Sequence of chain 1.A:
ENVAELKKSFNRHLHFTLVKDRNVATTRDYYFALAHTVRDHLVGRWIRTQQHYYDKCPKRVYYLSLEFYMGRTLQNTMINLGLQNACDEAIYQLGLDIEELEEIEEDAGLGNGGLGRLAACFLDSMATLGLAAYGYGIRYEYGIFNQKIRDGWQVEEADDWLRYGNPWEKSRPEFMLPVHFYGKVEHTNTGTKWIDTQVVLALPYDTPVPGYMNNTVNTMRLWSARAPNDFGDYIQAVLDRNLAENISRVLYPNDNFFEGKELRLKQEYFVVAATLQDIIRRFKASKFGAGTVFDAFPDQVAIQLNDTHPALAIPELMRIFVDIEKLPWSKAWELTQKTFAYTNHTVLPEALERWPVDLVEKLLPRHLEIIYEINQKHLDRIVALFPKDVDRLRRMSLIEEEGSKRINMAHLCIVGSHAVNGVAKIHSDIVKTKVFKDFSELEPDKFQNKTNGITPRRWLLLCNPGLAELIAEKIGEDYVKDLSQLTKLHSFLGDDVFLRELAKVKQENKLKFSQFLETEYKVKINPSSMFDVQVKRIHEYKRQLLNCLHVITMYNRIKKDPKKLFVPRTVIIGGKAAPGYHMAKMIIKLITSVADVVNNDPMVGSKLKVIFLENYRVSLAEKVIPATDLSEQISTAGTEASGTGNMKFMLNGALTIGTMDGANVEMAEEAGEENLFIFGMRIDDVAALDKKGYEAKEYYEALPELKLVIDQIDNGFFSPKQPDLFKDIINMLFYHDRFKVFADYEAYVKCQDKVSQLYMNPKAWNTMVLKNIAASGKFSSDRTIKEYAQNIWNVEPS

A small-molecule ligand and the protein it binds are described below.
Small molecule (SMILES): O=C(Nc1ccc([C@@H](O)CO)cc1)c1cc2cc(Cl)ccc2[nH]1

Binding-site contacts:
Ligand atom C3 contacts residue HIS60 of chain 1.A at 3.6 Å.
Ligand atom C8 contacts residue ARG63 of chain 1.B at 3.5 Å.
Ligand atom C14 contacts residue VAL43 of chain 1.A at 3.5 Å (hydrophobic).
Ligand atom O3 contacts residue PHE56 of chain 1.A at 3.3 Å.
Ligand atom C2 contacts residue LYS194 of chain 1.B at 3.6 Å.
Ligand atom O2 contacts residue PRO191 of chain 1.A at 3.7 Å.
Ligand atom N2 contacts residue GLU193 of chain 1.B at 2.8 Å (salt-bridge).
Ligand atom C12 contacts residue VAL43 of chain 1.A at 3.8 Å (hydrophobic).
Ligand atom C15 contacts residue PRO232 of chain 1.B at 3.8 Å (hydrophobic).
Ligand atom C7 contacts residue LYS194 of chain 1.B at 3.4 Å.
Ligand atom C14 contacts residue ARG63 of chain 1.B at 3.5 Å.
Ligand atom C15 contacts residue TRP70 of chain 1.B at 3.6 Å (hydrophobic).
Ligand atom N2 contacts residue PRO191 of chain 1.B at 3.6 Å.
Ligand atom CL1 contacts residue ARG63 of chain 1.B at 3.5 Å.
Ligand atom N2 contacts residue ARG63 of chain 1.B at 3.3 Å (salt-bridge).
Ligand atom CL1 contacts residue LEU66 of chain 1.B at 3.7 Å.
Ligand atom C11 contacts residue GLU193 of chain 1.B at 3.7 Å.
Ligand atom C6 contacts residue LYS194 of chain 1.B at 3.3 Å.
Ligand atom O2 contacts residue PHE56 of chain 1.A at 3.2 Å.
Ligand atom C8 contacts residue THR41 of chain 1.A at 3.5 Å.
Ligand atom C13 contacts residue PRO191 of chain 1.B at 3.5 Å (hydrophobic).
Ligand atom C11 contacts residue PRO191 of chain 1.B at 3.6 Å (hydrophobic).
Ligand atom C15 contacts residue ARG63 of chain 1.B at 3.4 Å.
Ligand atom N1 contacts residue THR41 of chain 1.A at 2.8 Å (h-bond).
Ligand atom C17 contacts residue TYR188 of chain 1.A at 3.6 Å (hydrophobic).
Ligand atom C7 contacts residue ARG63 of chain 1.B at 3.4 Å.
Ligand atom C4 contacts residue THR41 of chain 1.A at 3.4 Å.
Ligand atom O2 contacts residue HIS60 of chain 1.A at 2.8 Å (h-bond).
Ligand atom C2 contacts residue THR41 of chain 1.A at 3.2 Å.
Ligand atom N2 contacts residue LYS194 of chain 1.B at 3.5 Å.
Ligand atom C13 contacts residue ARG63 of chain 1.B at 3.5 Å.
Ligand atom C11 contacts residue ARG63 of chain 1.B at 3.5 Å.
Ligand atom N1 contacts residue LYS194 of chain 1.B at 3.3 Å.
Ligand atom C16 contacts residue TRP70 of chain 1.B at 3.7 Å (hydrophobic).
Ligand atom CL1 contacts residue VAL67 of chain 1.B at 3.5 Å.
Ligand atom CL1 contacts residue TRP70 of chain 1.B at 3.7 Å.
Ligand atom C16 contacts residue ARG63 of chain 1.B at 3.4 Å.
Ligand atom C12 contacts residue ARG63 of chain 1.B at 3.5 Å.
Ligand atom O3 contacts residue TYR188 of chain 1.A at 2.9 Å (h-bond).
Ligand atom O1 contacts residue GLU193 of chain 1.B at 3.3 Å (salt-bridge).

Sequence of chain 1.B:
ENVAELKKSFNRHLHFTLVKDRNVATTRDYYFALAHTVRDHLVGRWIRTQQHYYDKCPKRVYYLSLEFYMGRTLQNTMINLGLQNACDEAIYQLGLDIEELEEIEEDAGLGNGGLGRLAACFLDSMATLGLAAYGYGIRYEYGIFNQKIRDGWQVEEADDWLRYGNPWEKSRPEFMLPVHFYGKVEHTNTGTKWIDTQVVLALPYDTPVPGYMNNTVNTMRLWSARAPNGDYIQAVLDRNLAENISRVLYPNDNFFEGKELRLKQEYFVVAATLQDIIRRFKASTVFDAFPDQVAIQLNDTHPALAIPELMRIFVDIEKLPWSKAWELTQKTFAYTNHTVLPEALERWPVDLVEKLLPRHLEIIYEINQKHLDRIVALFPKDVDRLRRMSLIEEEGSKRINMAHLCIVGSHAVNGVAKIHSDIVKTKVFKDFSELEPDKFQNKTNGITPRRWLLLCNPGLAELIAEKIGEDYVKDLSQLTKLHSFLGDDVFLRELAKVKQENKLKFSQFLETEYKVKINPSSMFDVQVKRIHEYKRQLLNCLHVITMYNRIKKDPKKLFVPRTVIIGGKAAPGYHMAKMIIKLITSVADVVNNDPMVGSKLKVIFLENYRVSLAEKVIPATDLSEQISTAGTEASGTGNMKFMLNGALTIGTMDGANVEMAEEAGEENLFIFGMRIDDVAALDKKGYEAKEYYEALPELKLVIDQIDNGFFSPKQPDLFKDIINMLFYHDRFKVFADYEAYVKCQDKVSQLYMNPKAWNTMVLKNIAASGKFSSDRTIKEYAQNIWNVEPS